This small molecule binds to this protein.
Small molecule (SMILES): CC(=O)N[C@@H]1[C@@H](O)[C@H](O)[C@@H](CO)O[C@H]1O

Sequence of chain 1.B:
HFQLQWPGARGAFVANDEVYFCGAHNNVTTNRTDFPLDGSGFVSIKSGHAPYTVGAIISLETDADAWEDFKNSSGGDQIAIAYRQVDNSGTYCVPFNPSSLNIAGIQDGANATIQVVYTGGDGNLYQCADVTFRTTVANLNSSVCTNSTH

Binding-site contacts:
Ligand atom O6 contacts residue SER143 of chain 1.B at 4.2 Å.
Ligand atom C5 contacts residue ASN141 of chain 1.B at 3.5 Å.
Ligand atom C7 contacts residue ASN141 of chain 1.B at 3.7 Å.
Ligand atom C7 contacts residue SER143 of chain 1.B at 4.4 Å.
Ligand atom C3 contacts residue ASN141 of chain 1.B at 3.8 Å.
Ligand atom O5 contacts residue ASN141 of chain 1.B at 2.2 Å (h-bond).
Ligand atom C2 contacts residue ASN141 of chain 1.B at 2.5 Å.
Ligand atom C1 contacts residue SER143 of chain 1.B at 4.2 Å.
Ligand atom C5 contacts residue SER143 of chain 1.B at 4.2 Å.
Ligand atom C1 contacts residue ASN141 of chain 1.B at 1.4 Å.
Ligand atom O5 contacts residue SER143 of chain 1.B at 4.4 Å.
Ligand atom C4 contacts residue ASN141 of chain 1.B at 4.2 Å.
Ligand atom N2 contacts residue ASN141 of chain 1.B at 3.0 Å (h-bond).
Ligand atom O6 contacts residue VAL144 of chain 1.B at 4.3 Å.
Ligand atom C8 contacts residue ASN141 of chain 1.B at 4.5 Å.
Ligand atom O7 contacts residue ASN141 of chain 1.B at 3.7 Å.
Ligand atom O7 contacts residue SER143 of chain 1.B at 3.4 Å (h-bond).